Sequence of chain 2.MB:
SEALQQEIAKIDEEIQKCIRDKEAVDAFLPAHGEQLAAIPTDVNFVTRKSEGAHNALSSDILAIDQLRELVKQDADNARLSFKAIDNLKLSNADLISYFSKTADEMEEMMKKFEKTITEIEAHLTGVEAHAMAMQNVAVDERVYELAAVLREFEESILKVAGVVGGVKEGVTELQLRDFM

The protein below binds the small molecule below.
Small molecule (SMILES): CC[C@H](C)[C@H](N)C(=O)N[C@@H](CC(C)C)C(=O)N1CCC[C@H]1C(=O)N[C@@H](CCSC)C(=O)N[C@@H](Cc1ccc(O)cc1)C(=O)N[C@@H](CCCCN)C(=O)N[C@@H](CC(C)C)C(=O)N[C@@H](CO)C(=O)N1CCC[C@H]1C=O

Binding-site contacts:
Ligand atom CE2 contacts residue GLN1063 of chain 2.NA at 3.3 Å.
Ligand atom OH contacts residue GLN1063 of chain 2.NA at 3.7 Å.
Ligand atom O contacts residue GLN1063 of chain 2.NA at 2.9 Å (h-bond).
Ligand atom C contacts residue GLN1063 of chain 2.NA at 3.9 Å.
Ligand atom CZ contacts residue ASN1072 of chain 2.NA at 3.5 Å.
Ligand atom C contacts residue HIS1126 of chain 2.NA at 4.0 Å.
Ligand atom CD2 contacts residue ALA1120 of chain 2.NA at 3.5 Å (hydrophobic).
Ligand atom O contacts residue VAL1202 of chain 2.NA at 3.2 Å.
Ligand atom CG contacts residue ASN1072 of chain 2.NA at 4.2 Å.
Ligand atom OH contacts residue ASN1072 of chain 2.NA at 3.1 Å (h-bond).
Ligand atom CD1 contacts residue ASN1072 of chain 2.NA at 4.0 Å.
Ligand atom CD2 contacts residue PHE1125 of chain 2.NA at 4.2 Å (hydrophobic).
Ligand atom CZ contacts residue GLN1063 of chain 2.NA at 4.1 Å.
Ligand atom O contacts residue HIS1126 of chain 2.NA at 3.3 Å (h-bond).
Ligand atom CE1 contacts residue ASP182 of chain 2.MB at 4.0 Å.
Ligand atom CD1 contacts residue PHE1125 of chain 2.NA at 3.6 Å (hydrophobic).
Ligand atom CZ contacts residue ASP182 of chain 2.MB at 3.4 Å.
Ligand atom CG contacts residue GLN1063 of chain 2.NA at 4.3 Å.
Ligand atom CG contacts residue THR1121 of chain 2.NA at 3.3 Å.
Ligand atom CE1 contacts residue ASN1072 of chain 2.NA at 3.3 Å.
Ligand atom O contacts residue THR1121 of chain 2.NA at 4.0 Å.
Ligand atom OH contacts residue HIS1068 of chain 2.NA at 3.8 Å.
Ligand atom C contacts residue VAL1202 of chain 2.NA at 4.2 Å (hydrophobic).
Ligand atom CD1 contacts residue GLN1063 of chain 2.NA at 3.8 Å.
Ligand atom CE1 contacts residue THR1121 of chain 2.NA at 3.9 Å.
Ligand atom OH contacts residue ASP182 of chain 2.MB at 2.3 Å (salt-bridge).
Ligand atom CE2 contacts residue ASP182 of chain 2.MB at 4.2 Å.
Ligand atom CG2 contacts residue GLN1063 of chain 2.NA at 3.3 Å.
Ligand atom CD2 contacts residue LEU1129 of chain 2.NA at 4.2 Å (hydrophobic).
Ligand atom CA contacts residue HIS1126 of chain 2.NA at 4.3 Å.
Ligand atom CD2 contacts residue HIS1126 of chain 2.NA at 3.4 Å.
Ligand atom CD1 contacts residue ASN1122 of chain 2.NA at 4.3 Å.
Ligand atom CG contacts residue HIS1126 of chain 2.NA at 4.3 Å.
Ligand atom CD2 contacts residue THR1121 of chain 2.NA at 4.0 Å.
Ligand atom CD1 contacts residue THR1121 of chain 2.NA at 3.0 Å.
Ligand atom CD2 contacts residue THR1121 of chain 2.NA at 4.3 Å.
Ligand atom CA contacts residue GLN1063 of chain 2.NA at 4.3 Å.
Ligand atom SD contacts residue ASN1072 of chain 2.NA at 3.7 Å.
Ligand atom CB contacts residue THR1121 of chain 2.NA at 3.3 Å.
Ligand atom CD2 contacts residue GLN1063 of chain 2.NA at 3.6 Å.

Sequence of chain 2.NA:
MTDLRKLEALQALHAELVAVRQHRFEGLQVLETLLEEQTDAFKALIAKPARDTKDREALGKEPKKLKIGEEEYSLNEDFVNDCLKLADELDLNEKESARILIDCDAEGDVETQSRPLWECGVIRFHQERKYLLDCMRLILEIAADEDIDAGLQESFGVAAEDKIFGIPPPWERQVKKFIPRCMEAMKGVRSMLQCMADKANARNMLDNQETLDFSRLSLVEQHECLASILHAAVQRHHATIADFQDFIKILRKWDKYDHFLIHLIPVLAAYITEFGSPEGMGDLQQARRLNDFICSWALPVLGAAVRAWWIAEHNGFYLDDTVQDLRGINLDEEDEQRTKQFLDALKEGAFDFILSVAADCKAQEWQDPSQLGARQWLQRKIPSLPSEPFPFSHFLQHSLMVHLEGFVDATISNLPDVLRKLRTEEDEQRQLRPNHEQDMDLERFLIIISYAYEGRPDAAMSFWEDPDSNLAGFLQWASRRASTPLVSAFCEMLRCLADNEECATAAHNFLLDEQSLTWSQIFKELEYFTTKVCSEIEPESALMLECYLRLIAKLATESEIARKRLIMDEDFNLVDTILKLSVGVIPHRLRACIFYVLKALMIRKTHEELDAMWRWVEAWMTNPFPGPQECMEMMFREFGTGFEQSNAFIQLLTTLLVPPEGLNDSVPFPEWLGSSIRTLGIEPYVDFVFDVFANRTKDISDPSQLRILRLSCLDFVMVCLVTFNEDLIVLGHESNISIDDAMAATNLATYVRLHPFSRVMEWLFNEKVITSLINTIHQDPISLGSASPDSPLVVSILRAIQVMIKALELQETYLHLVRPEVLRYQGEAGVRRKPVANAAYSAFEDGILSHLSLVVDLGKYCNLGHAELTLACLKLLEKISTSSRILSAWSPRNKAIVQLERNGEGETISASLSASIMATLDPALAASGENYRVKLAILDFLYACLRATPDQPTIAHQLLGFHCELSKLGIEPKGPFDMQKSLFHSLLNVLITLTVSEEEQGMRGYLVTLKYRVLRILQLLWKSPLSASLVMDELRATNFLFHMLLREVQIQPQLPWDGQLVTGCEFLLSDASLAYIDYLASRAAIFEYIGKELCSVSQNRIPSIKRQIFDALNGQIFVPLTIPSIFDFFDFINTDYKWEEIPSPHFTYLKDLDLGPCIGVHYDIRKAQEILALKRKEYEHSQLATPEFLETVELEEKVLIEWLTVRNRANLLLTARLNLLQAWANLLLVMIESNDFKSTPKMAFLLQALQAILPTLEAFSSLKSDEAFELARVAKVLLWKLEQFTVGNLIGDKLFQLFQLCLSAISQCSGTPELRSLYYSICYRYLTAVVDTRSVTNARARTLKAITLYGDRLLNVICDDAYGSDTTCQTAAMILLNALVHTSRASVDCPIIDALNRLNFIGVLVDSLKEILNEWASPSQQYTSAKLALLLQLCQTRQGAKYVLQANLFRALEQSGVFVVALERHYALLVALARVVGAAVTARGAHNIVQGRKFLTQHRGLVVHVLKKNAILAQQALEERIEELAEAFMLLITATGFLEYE